Sequence of chain 1.A:
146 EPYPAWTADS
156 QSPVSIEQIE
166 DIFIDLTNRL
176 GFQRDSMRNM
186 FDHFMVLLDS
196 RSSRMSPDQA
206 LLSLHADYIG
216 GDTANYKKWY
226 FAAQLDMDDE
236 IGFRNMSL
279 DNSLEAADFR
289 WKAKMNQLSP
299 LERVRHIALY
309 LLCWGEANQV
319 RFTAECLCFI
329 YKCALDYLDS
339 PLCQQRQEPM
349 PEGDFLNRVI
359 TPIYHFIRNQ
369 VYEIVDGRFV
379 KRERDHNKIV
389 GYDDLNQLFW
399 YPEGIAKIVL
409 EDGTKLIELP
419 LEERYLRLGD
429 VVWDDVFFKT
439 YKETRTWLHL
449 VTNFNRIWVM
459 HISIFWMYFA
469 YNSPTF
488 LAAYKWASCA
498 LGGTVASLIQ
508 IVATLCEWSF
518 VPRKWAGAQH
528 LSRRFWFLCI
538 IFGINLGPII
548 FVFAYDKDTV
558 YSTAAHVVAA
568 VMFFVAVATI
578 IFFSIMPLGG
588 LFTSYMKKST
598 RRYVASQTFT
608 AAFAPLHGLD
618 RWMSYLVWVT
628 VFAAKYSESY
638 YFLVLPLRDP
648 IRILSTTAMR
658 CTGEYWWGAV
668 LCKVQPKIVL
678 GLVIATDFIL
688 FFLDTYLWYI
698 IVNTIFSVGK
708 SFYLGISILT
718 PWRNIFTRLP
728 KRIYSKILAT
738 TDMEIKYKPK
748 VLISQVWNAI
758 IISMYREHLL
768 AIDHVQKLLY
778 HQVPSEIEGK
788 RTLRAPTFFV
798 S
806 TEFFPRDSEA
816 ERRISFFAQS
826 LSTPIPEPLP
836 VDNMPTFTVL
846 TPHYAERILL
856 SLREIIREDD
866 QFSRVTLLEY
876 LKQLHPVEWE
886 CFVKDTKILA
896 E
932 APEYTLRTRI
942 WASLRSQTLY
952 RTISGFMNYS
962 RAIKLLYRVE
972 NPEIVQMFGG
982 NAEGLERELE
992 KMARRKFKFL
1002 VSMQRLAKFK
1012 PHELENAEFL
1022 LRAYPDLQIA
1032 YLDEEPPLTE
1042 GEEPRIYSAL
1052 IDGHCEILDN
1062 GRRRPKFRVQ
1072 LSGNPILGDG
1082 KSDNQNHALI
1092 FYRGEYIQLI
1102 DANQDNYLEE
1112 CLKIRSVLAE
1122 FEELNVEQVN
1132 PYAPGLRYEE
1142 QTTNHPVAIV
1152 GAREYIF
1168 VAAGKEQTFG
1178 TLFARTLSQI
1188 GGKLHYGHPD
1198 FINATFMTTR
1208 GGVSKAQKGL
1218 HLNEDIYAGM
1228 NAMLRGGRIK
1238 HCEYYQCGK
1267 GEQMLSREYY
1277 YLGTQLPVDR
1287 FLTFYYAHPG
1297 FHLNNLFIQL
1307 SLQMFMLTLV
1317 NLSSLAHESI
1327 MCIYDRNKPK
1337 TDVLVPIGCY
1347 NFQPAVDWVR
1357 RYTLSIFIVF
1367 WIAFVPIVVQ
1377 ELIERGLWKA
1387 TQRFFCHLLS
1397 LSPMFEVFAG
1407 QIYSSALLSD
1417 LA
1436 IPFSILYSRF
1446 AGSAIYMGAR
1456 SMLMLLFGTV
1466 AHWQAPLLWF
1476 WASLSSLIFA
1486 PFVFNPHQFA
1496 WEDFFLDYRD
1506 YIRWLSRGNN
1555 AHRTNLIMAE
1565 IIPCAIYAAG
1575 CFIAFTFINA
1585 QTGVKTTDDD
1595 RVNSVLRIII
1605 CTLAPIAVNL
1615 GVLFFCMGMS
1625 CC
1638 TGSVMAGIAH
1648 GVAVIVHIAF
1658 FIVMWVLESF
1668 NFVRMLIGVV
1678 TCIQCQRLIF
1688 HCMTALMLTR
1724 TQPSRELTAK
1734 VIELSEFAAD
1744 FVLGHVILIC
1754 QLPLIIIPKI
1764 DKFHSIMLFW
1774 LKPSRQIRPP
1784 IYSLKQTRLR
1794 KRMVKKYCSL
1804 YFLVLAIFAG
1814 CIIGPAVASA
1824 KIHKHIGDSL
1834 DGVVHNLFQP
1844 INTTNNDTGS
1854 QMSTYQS

Binding-site contacts:
Ligand atom C6 contacts residue THR1851 of chain 1.A at 3.9 Å.
Ligand atom N2 contacts residue ASN1849 of chain 1.A at 3.1 Å (h-bond).
Ligand atom C6 contacts residue PRO1342 of chain 1.A at 3.9 Å (hydrophobic).
Ligand atom O6 contacts residue THR1851 of chain 1.A at 4.1 Å.
Ligand atom O5 contacts residue ASN1849 of chain 1.A at 2.3 Å (h-bond).
Ligand atom C1 contacts residue ASN1849 of chain 1.A at 1.8 Å.
Ligand atom O6 contacts residue GLY1852 of chain 1.A at 4.4 Å.
Ligand atom C2 contacts residue ASN1849 of chain 1.A at 2.5 Å.
Ligand atom C5 contacts residue THR1851 of chain 1.A at 3.9 Å.
Ligand atom C6 contacts residue ASN1849 of chain 1.A at 4.0 Å.
Ligand atom C7 contacts residue ASN1849 of chain 1.A at 3.1 Å.
Ligand atom C4 contacts residue ASN1849 of chain 1.A at 4.2 Å.
Ligand atom C8 contacts residue ASN1849 of chain 1.A at 3.8 Å.
Ligand atom C5 contacts residue ASN1849 of chain 1.A at 3.6 Å.
Ligand atom C8 contacts residue ILE1326 of chain 1.A at 4.5 Å (hydrophobic).
Ligand atom C1 contacts residue THR1851 of chain 1.A at 4.2 Å.
Ligand atom O5 contacts residue THR1851 of chain 1.A at 3.7 Å.
Ligand atom C6 contacts residue VAL1341 of chain 1.A at 4.0 Å (hydrophobic).
Ligand atom C3 contacts residue ASN1849 of chain 1.A at 3.9 Å.
Ligand atom O6 contacts residue VAL1341 of chain 1.A at 4.1 Å.
Ligand atom O7 contacts residue ASN1849 of chain 1.A at 3.4 Å (h-bond).

The protein below binds the small molecule below.
Small molecule (SMILES): CC(=O)N[C@H]1[C@H](O[C@H]2[C@H](O)[C@@H](NC(C)=O)CO[C@@H]2CO)O[C@H](CO)[C@@H](O)[C@@H]1O